Sequence of chain 1.B:
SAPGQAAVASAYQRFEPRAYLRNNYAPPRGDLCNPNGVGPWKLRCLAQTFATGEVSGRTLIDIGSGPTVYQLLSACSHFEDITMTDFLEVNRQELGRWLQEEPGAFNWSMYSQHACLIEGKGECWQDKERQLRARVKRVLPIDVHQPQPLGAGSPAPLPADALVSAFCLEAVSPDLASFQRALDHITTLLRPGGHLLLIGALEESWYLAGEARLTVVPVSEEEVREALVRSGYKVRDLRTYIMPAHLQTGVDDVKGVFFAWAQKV

Binding-site contacts:
Ligand atom C6 contacts residue PHE182 of chain 1.B at 3.8 Å (hydrophobic).
Ligand atom C22 contacts residue GLU219 of chain 1.B at 3.3 Å.
Ligand atom C4 contacts residue GLU219 of chain 1.B at 3.2 Å.
Ligand atom C8A contacts residue ASN39 of chain 1.B at 3.7 Å.
Ligand atom O22 contacts residue ALA186 of chain 1.B at 3.2 Å.
Ligand atom N1 contacts residue ARG44 of chain 1.B at 3.9 Å.
Ligand atom O2 contacts residue MET258 of chain 1.B at 3.3 Å.
Ligand atom C22 contacts residue SAM1 of chain 1.G at 3.7 Å.
Ligand atom C2 contacts residue PHE182 of chain 1.B at 3.6 Å (hydrophobic).
Ligand atom C22 contacts residue TYR222 of chain 1.B at 3.7 Å (hydrophobic).
Ligand atom C7 contacts residue TYR40 of chain 1.B at 3.7 Å (hydrophobic).
Ligand atom C2 contacts residue GLU219 of chain 1.B at 3.5 Å.
Ligand atom O3 contacts residue VAL53 of chain 1.B at 3.3 Å.
Ligand atom C4 contacts residue VAL269 of chain 1.B at 3.6 Å (hydrophobic).
Ligand atom C1 contacts residue TYR35 of chain 1.B at 3.4 Å (hydrophobic).
Ligand atom N41 contacts residue ASP267 of chain 1.B at 3.5 Å (salt-bridge).
Ligand atom C1 contacts residue PHE182 of chain 1.B at 3.6 Å (hydrophobic).
Ligand atom O22 contacts residue GLU219 of chain 1.B at 3.0 Å (salt-bridge).
Ligand atom N41 contacts residue GLU219 of chain 1.B at 3.0 Å (salt-bridge).
Ligand atom C4A contacts residue ASN39 of chain 1.B at 3.7 Å.
Ligand atom C7 contacts residue ASN39 of chain 1.B at 3.8 Å.
Ligand atom C8 contacts residue ASN39 of chain 1.B at 3.8 Å.
Ligand atom C6 contacts residue ASN39 of chain 1.B at 3.8 Å.
Ligand atom C5 contacts residue ARG44 of chain 1.B at 3.3 Å.
Ligand atom C6 contacts residue ARG44 of chain 1.B at 3.9 Å.
Ligand atom C4A contacts residue PHE182 of chain 1.B at 3.7 Å (hydrophobic).
Ligand atom C8 contacts residue TYR40 of chain 1.B at 3.6 Å (hydrophobic).
Ligand atom C8A contacts residue PHE182 of chain 1.B at 3.6 Å (hydrophobic).
Ligand atom O3 contacts residue ASN39 of chain 1.B at 3.7 Å.
Ligand atom C4A contacts residue ARG44 of chain 1.B at 3.9 Å.
Ligand atom C7 contacts residue LYS57 of chain 1.B at 4.0 Å.
Ligand atom C5 contacts residue ASN39 of chain 1.B at 3.7 Å.
Ligand atom O2 contacts residue VAL53 of chain 1.B at 3.3 Å.
Ligand atom C4 contacts residue ASP267 of chain 1.B at 3.2 Å.
Ligand atom O2 contacts residue ARG44 of chain 1.B at 3.5 Å.
Ligand atom C8 contacts residue PHE182 of chain 1.B at 3.3 Å (hydrophobic).
Ligand atom C7 contacts residue PHE182 of chain 1.B at 3.5 Å (hydrophobic).
Ligand atom N1 contacts residue VAL53 of chain 1.B at 3.8 Å.
Ligand atom C8 contacts residue TYR35 of chain 1.B at 3.7 Å (hydrophobic).
Ligand atom O3 contacts residue LYS57 of chain 1.B at 3.0 Å (salt-bridge).

This protein binds this small molecule.
Small molecule (SMILES): O=[N+]([O-])c1ccc2c(c1)CN[C@@H](CO)C2